The small molecule below binds the protein below.
Small molecule (SMILES): C[C@@H]1O[C@@H](O[C@H]2[C@H](O)[C@H](O)CO[C@@H]2CO)[C@H](O)[C@H](O)[C@H]1O

Binding-site contacts:
Ligand atom C4 contacts residue THR108 of chain 1.WA at 3.3 Å.
Ligand atom C3 contacts residue V751 of chain 1.CK at 3.7 Å.
Ligand atom O3 contacts residue THR108 of chain 1.WA at 4.0 Å.
Ligand atom O2 contacts residue V751 of chain 1.CK at 1.4 Å.
Ligand atom C6 contacts residue GLN105 of chain 1.WA at 4.4 Å.
Ligand atom O4 contacts residue THR108 of chain 1.WA at 4.2 Å.
Ligand atom O5 contacts residue GLY112 of chain 1.WA at 3.8 Å.
Ligand atom C2 contacts residue V751 of chain 1.CK at 2.5 Å.
Ligand atom C6 contacts residue THR108 of chain 1.WA at 4.2 Å.
Ligand atom C3 contacts residue THR108 of chain 1.WA at 2.6 Å.
Ligand atom C4 contacts residue V751 of chain 1.CK at 4.1 Å.
Ligand atom O2 contacts residue THR108 of chain 1.WA at 3.6 Å (h-bond).
Ligand atom O3 contacts residue V751 of chain 1.CK at 4.1 Å.
Ligand atom C6 contacts residue V751 of chain 1.CK at 3.3 Å.
Ligand atom C1 contacts residue THR108 of chain 1.WA at 1.4 Å.
Ligand atom C2 contacts residue THR108 of chain 1.WA at 2.3 Å.
Ligand atom C5 contacts residue ASP106 of chain 1.WA at 3.9 Å.
Ligand atom C2 contacts residue ASP106 of chain 1.WA at 3.7 Å.
Ligand atom O5 contacts residue V751 of chain 1.CK at 3.2 Å.
Ligand atom O3 contacts residue ASP106 of chain 1.WA at 2.7 Å (salt-bridge).
Ligand atom O2 contacts residue LEU109 of chain 1.WA at 3.9 Å.
Ligand atom O5 contacts residue LEU109 of chain 1.WA at 4.3 Å.
Ligand atom C1 contacts residue V751 of chain 1.CK at 3.1 Å.
Ligand atom C6 contacts residue ASP106 of chain 1.WA at 3.5 Å.
Ligand atom C1 contacts residue GLY112 of chain 1.WA at 3.7 Å.
Ligand atom C1 contacts residue LEU109 of chain 1.WA at 3.2 Å (hydrophobic).
Ligand atom O2 contacts residue ASP106 of chain 1.WA at 4.3 Å.
Ligand atom O5 contacts residue THR108 of chain 1.WA at 2.3 Å (h-bond).
Ligand atom C2 contacts residue LEU109 of chain 1.WA at 3.5 Å (hydrophobic).
Ligand atom O5 contacts residue ASP106 of chain 1.WA at 4.4 Å.
Ligand atom C5 contacts residue THR108 of chain 1.WA at 2.8 Å.
Ligand atom C3 contacts residue ASP106 of chain 1.WA at 3.5 Å.
Ligand atom C5 contacts residue V751 of chain 1.CK at 4.0 Å.

Sequence of chain 1.WA:
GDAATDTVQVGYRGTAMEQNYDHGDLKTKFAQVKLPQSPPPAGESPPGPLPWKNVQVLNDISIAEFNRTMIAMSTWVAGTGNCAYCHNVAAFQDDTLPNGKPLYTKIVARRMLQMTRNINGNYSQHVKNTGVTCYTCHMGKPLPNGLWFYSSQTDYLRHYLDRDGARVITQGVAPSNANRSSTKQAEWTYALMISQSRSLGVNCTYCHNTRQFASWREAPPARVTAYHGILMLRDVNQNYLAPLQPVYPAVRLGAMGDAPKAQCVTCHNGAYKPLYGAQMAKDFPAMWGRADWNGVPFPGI